Binding-site contacts:
Ligand atom N2 contacts residue LEU192 of chain 28.E at 3.5 Å.
Ligand atom C4 contacts residue ASN200 of chain 28.E at 3.8 Å.
Ligand atom C8 contacts residue LEU192 of chain 28.E at 3.7 Å (hydrophobic).
Ligand atom O7 contacts residue ASN200 of chain 28.E at 3.3 Å (h-bond).
Ligand atom C2 contacts residue LEU192 of chain 28.E at 4.3 Å (hydrophobic).
Ligand atom C5 contacts residue SER197 of chain 28.E at 4.2 Å.
Ligand atom C6 contacts residue ASN200 of chain 28.E at 3.3 Å.
Ligand atom C1 contacts residue LEU192 of chain 28.E at 3.9 Å (hydrophobic).
Ligand atom O7 contacts residue LYS203 of chain 28.E at 4.0 Å.
Ligand atom C2 contacts residue ASN200 of chain 28.E at 2.5 Å.
Ligand atom C7 contacts residue LEU192 of chain 28.E at 3.8 Å (hydrophobic).
Ligand atom O5 contacts residue ASN200 of chain 28.E at 2.5 Å (h-bond).
Ligand atom C6 contacts residue LEU199 of chain 28.E at 4.1 Å (hydrophobic).
Ligand atom C8 contacts residue VAL205 of chain 28.E at 3.7 Å (hydrophobic).
Ligand atom N2 contacts residue ASN200 of chain 28.E at 3.3 Å (h-bond).
Ligand atom C1 contacts residue ASN200 of chain 28.E at 1.4 Å.
Ligand atom O5 contacts residue SER197 of chain 28.E at 4.0 Å.
Ligand atom C3 contacts residue ASN200 of chain 28.E at 3.7 Å.
Ligand atom C5 contacts residue ASN200 of chain 28.E at 3.3 Å.
Ligand atom C7 contacts residue ASN200 of chain 28.E at 3.6 Å.
Ligand atom O6 contacts residue ASN200 of chain 28.E at 3.0 Å (h-bond).
Ligand atom C6 contacts residue SER197 of chain 28.E at 4.3 Å.

Sequence of chain 28.E:
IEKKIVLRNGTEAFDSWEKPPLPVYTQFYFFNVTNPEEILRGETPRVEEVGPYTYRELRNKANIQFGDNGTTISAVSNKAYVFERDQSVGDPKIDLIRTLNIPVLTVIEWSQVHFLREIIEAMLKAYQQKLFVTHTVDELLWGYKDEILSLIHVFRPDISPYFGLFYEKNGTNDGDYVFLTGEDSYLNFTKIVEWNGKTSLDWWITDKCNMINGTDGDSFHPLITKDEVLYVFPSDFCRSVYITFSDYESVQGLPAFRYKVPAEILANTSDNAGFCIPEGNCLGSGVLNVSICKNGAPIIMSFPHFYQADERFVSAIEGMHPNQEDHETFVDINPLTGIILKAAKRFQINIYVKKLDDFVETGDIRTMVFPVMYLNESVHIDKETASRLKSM

The protein below binds the small molecule below.
Small molecule (SMILES): CC(=O)N[C@@H]1[C@@H](O)[C@H](O)[C@@H](CO)O[C@H]1O